Sequence of chain 1.R:
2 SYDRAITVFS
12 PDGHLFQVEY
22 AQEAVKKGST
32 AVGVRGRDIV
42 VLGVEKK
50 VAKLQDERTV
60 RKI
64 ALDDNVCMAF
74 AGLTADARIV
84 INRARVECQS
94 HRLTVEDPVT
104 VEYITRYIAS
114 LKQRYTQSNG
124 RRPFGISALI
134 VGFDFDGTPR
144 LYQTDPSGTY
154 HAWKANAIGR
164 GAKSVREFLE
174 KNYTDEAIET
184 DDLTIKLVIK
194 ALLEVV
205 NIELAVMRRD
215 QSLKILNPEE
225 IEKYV

The protein below binds the small molecule below.
Small molecule (SMILES): C[C@H](N)C(=O)N[C@@H](CO)C(=O)N[C@@H](Cc1ccc(O)cc1)C(=O)N[C@@H](Cc1ccc(O)cc1)C(=O)N[C@@H](C)C(=O)O

Sequence of chain 1.Q:
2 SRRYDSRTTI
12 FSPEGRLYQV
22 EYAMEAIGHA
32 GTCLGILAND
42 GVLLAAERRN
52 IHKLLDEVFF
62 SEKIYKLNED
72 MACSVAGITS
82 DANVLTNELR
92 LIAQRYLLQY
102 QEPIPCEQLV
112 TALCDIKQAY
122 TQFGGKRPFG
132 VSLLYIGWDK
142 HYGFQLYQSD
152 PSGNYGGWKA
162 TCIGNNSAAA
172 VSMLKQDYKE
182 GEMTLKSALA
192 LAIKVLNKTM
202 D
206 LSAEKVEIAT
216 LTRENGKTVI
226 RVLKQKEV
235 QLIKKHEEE

Binding-site contacts:
Ligand atom C contacts residue GLY75 of chain 1.R at 3.7 Å.
Ligand atom CA contacts residue SER30 of chain 1.R at 3.6 Å.
Ligand atom CE2 contacts residue MET25 of chain 1.Q at 3.8 Å (hydrophobic).
Ligand atom O contacts residue ASN155 of chain 1.Q at 3.3 Å (h-bond).
Ligand atom C contacts residue THR77 of chain 1.R at 3.8 Å.
Ligand atom CB contacts residue GLY75 of chain 1.R at 3.9 Å.
Ligand atom O contacts residue ALA74 of chain 1.R at 3.3 Å.
Ligand atom O contacts residue GLY29 of chain 1.R at 3.8 Å.
Ligand atom N contacts residue GLY75 of chain 1.R at 3.0 Å (h-bond).
Ligand atom C contacts residue GLY75 of chain 1.R at 3.6 Å.
Ligand atom N contacts residue THR77 of chain 1.R at 3.6 Å.
Ligand atom CB contacts residue SER153 of chain 1.Q at 3.3 Å.
Ligand atom CD2 contacts residue MET25 of chain 1.Q at 3.8 Å (hydrophobic).
Ligand atom C contacts residue THR77 of chain 1.R at 3.5 Å.
Ligand atom CE2 contacts residue LYS28 of chain 1.R at 3.8 Å.
Ligand atom CZ contacts residue LEU76 of chain 1.R at 3.9 Å (hydrophobic).
Ligand atom OH contacts residue GLY16 of chain 1.Q at 2.5 Å (h-bond).
Ligand atom OXT contacts residue PHE73 of chain 1.R at 3.4 Å.
Ligand atom CE2 contacts residue GLY16 of chain 1.Q at 3.7 Å.
Ligand atom OH contacts residue GLU22 of chain 1.Q at 2.9 Å (salt-bridge).
Ligand atom CZ contacts residue GLY16 of chain 1.Q at 3.5 Å.
Ligand atom CB contacts residue SER30 of chain 1.R at 3.7 Å.
Ligand atom OH contacts residue LEU18 of chain 1.Q at 3.3 Å (h-bond).
Ligand atom CZ contacts residue GLU22 of chain 1.Q at 3.9 Å.
Ligand atom O contacts residue GLY75 of chain 1.R at 3.0 Å (h-bond).
Ligand atom OH contacts residue ARG17 of chain 1.Q at 3.4 Å.
Ligand atom CD2 contacts residue ALA25 of chain 1.R at 3.3 Å (hydrophobic).
Ligand atom O contacts residue THR77 of chain 1.R at 3.4 Å (h-bond).
Ligand atom CD2 contacts residue LEU76 of chain 1.R at 3.8 Å (hydrophobic).
Ligand atom OXT contacts residue THR77 of chain 1.R at 3.6 Å.
Ligand atom CD1 contacts residue LEU76 of chain 1.R at 3.5 Å (hydrophobic).
Ligand atom CE2 contacts residue LEU76 of chain 1.R at 3.6 Å (hydrophobic).
Ligand atom O contacts residue SER30 of chain 1.R at 3.7 Å.
Ligand atom CE1 contacts residue LEU76 of chain 1.R at 3.6 Å (hydrophobic).
Ligand atom O contacts residue LEU76 of chain 1.R at 3.8 Å.
Ligand atom CE2 contacts residue ALA25 of chain 1.R at 3.5 Å (hydrophobic).
Ligand atom CB contacts residue ASN155 of chain 1.Q at 3.8 Å.
Ligand atom CD2 contacts residue LYS28 of chain 1.R at 3.6 Å.
Ligand atom CB contacts residue LYS28 of chain 1.R at 3.8 Å.
Ligand atom CA contacts residue GLY75 of chain 1.R at 3.4 Å.